Binding-site contacts:
Ligand atom C7 contacts residue ASN1134 of chain 1.C at 3.5 Å.
Ligand atom C3 contacts residue ASN1134 of chain 1.C at 3.6 Å.
Ligand atom C2 contacts residue ASN1134 of chain 1.C at 2.4 Å.
Ligand atom O3 contacts residue ASN1134 of chain 1.C at 3.9 Å.
Ligand atom O5 contacts residue ASN1134 of chain 1.C at 2.4 Å (h-bond).
Ligand atom C5 contacts residue ASN1134 of chain 1.C at 3.7 Å.
Ligand atom O7 contacts residue ASN1134 of chain 1.C at 3.0 Å (h-bond).
Ligand atom C4 contacts residue ASN1134 of chain 1.C at 4.2 Å.
Ligand atom C8 contacts residue ILE1132 of chain 1.C at 4.5 Å (hydrophobic).
Ligand atom N2 contacts residue ASN1134 of chain 1.C at 3.3 Å (h-bond).
Ligand atom C1 contacts residue ASN1134 of chain 1.C at 1.4 Å.

Sequence of chain 1.C:
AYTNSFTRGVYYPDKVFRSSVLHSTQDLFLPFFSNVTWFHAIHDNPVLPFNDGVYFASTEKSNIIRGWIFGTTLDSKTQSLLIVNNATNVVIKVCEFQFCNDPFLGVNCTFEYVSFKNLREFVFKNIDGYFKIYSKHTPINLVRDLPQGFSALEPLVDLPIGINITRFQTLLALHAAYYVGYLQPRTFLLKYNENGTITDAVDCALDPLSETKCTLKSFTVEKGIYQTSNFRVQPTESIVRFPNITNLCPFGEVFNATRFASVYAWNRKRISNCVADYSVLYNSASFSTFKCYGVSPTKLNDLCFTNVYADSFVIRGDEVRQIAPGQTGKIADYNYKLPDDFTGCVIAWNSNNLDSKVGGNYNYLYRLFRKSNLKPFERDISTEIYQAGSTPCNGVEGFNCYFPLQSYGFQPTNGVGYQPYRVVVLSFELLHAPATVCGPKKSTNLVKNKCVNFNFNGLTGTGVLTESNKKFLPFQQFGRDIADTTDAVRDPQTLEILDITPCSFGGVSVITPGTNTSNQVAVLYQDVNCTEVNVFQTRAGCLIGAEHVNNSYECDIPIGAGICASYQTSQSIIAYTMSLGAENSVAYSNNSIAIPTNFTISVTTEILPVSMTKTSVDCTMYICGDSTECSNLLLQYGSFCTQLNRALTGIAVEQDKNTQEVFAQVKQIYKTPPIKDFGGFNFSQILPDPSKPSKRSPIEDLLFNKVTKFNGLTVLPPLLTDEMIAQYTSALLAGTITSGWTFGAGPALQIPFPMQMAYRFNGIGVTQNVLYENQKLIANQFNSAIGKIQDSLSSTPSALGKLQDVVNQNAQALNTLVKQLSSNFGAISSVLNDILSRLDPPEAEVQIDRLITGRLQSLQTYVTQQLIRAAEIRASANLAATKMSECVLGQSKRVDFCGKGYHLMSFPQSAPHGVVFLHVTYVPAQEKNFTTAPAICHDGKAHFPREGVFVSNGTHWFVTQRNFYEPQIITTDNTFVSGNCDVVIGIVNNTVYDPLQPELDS

This protein binds this small molecule.
Small molecule (SMILES): CC(=O)N[C@@H]1[C@@H](O)[C@H](O)[C@@H](CO)O[C@H]1O